The small molecule below binds the protein below.
Small molecule (SMILES): C[C@@H](NS(=O)(=O)Cc1ccccc1)C(=O)N1CCC[C@H]1C(=O)NCc1cc(Cl)ccc1CN

Binding-site contacts:
Ligand atom C28 contacts residue TRP227 of chain 1.B at 3.8 Å (hydrophobic).
Ligand atom C10 contacts residue GLY228 of chain 1.B at 3.7 Å.
Ligand atom O15 contacts residue GLY228 of chain 1.B at 3.0 Å (h-bond).
Ligand atom C28 contacts residue GLY228 of chain 1.B at 3.7 Å.
Ligand atom N32 contacts residue GLY230 of chain 1.B at 3.1 Å (h-bond).
Ligand atom C22 contacts residue TRP50 of chain 1.B at 3.6 Å (hydrophobic).
Ligand atom C28 contacts residue ALA200 of chain 1.B at 3.6 Å (hydrophobic).
Ligand atom CL3 contacts residue PHE239 of chain 1.B at 3.4 Å.
Ligand atom N19 contacts residue TRP227 of chain 1.B at 3.8 Å.
Ligand atom C29 contacts residue TRP227 of chain 1.B at 3.5 Å (hydrophobic).
Ligand atom S8 contacts residue GLY228 of chain 1.B at 3.6 Å.
Ligand atom C29 contacts residue ALA200 of chain 1.B at 3.8 Å (hydrophobic).
Ligand atom C28 contacts residue ASP199 of chain 1.B at 3.7 Å.
Ligand atom C5 contacts residue GLY230 of chain 1.B at 3.6 Å.
Ligand atom C30 contacts residue GLU229 of chain 1.B at 3.5 Å.
Ligand atom CL3 contacts residue GLY238 of chain 1.B at 3.7 Å.
Ligand atom O14 contacts residue GLY230 of chain 1.B at 3.1 Å (h-bond).
Ligand atom N19 contacts residue SER205 of chain 1.B at 3.4 Å (h-bond).
Ligand atom C31 contacts residue VAL225 of chain 1.B at 3.5 Å (hydrophobic).
Ligand atom N9 contacts residue GLY228 of chain 1.B at 2.9 Å (h-bond).
Ligand atom C26 contacts residue GLY230 of chain 1.B at 3.7 Å.
Ligand atom C27 contacts residue ALA200 of chain 1.B at 3.5 Å (hydrophobic).
Ligand atom C16 contacts residue SER226 of chain 1.B at 3.6 Å.
Ligand atom CL3 contacts residue VAL225 of chain 1.B at 3.8 Å.
Ligand atom C20 contacts residue SER205 of chain 1.B at 3.2 Å.
Ligand atom N19 contacts residue SER226 of chain 1.B at 2.9 Å (h-bond).
Ligand atom N32 contacts residue GLY228 of chain 1.B at 3.0 Å (h-bond).
Ligand atom O14 contacts residue GLY228 of chain 1.B at 3.2 Å (h-bond).
Ligand atom C31 contacts residue TRP227 of chain 1.B at 3.5 Å (hydrophobic).
Ligand atom C23 contacts residue TRP50 of chain 1.B at 3.6 Å (hydrophobic).
Ligand atom C11 contacts residue GLY228 of chain 1.B at 3.8 Å.
Ligand atom C26 contacts residue GLU202 of chain 1.B at 3.8 Å.
Ligand atom CL3 contacts residue TRP227 of chain 1.B at 3.4 Å.
Ligand atom C27 contacts residue GLY228 of chain 1.B at 3.7 Å.
Ligand atom C31 contacts residue SER226 of chain 1.B at 3.8 Å.
Ligand atom O15 contacts residue TRP227 of chain 1.B at 3.4 Å.
Ligand atom C22 contacts residue TYR47 of chain 1.B at 3.7 Å (hydrophobic).
Ligand atom C21 contacts residue HIS43 of chain 1.B at 3.5 Å.
Ligand atom C17 contacts residue SER226 of chain 1.B at 3.8 Å.
Ligand atom C27 contacts residue GLY230 of chain 1.B at 3.4 Å.

Sequence of chain 1.B:
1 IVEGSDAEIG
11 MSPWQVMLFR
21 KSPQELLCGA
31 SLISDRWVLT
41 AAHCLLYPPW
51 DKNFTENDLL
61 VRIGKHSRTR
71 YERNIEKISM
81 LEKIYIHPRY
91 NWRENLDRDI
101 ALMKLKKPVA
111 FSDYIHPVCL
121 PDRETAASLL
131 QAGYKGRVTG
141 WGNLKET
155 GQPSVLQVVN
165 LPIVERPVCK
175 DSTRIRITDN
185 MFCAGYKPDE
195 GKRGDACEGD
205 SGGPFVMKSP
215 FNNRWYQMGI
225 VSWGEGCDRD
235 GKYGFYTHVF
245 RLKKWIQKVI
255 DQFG